Binding-site contacts:
Ligand atom C15 contacts residue LEU51 of chain 1.A at 4.2 Å (hydrophobic).
Ligand atom C04 contacts residue PRO41 of chain 1.A at 3.9 Å (hydrophobic).
Ligand atom O01 contacts residue TYR56 of chain 1.A at 4.3 Å.
Ligand atom N05 contacts residue LEU53 of chain 1.A at 4.3 Å.
Ligand atom C11 contacts residue ILE105 of chain 1.A at 3.7 Å (hydrophobic).
Ligand atom C02 contacts residue ASN99 of chain 1.A at 4.1 Å.
Ligand atom C04 contacts residue PHE42 of chain 1.A at 3.4 Å (hydrophobic).
Ligand atom C07 contacts residue LEU53 of chain 1.A at 3.7 Å (hydrophobic).
Ligand atom C10 contacts residue ILE105 of chain 1.A at 3.9 Å (hydrophobic).
Ligand atom C16 contacts residue LEU53 of chain 1.A at 4.2 Å (hydrophobic).
Ligand atom C06 contacts residue LEU53 of chain 1.A at 3.7 Å (hydrophobic).
Ligand atom C02 contacts residue ILE105 of chain 1.A at 4.1 Å (hydrophobic).
Ligand atom O01 contacts residue ILE105 of chain 1.A at 4.0 Å.
Ligand atom S08 contacts residue ASN99 of chain 1.A at 3.4 Å (h-bond).
Ligand atom C16 contacts residue LEU51 of chain 1.A at 3.7 Å (hydrophobic).
Ligand atom C15 contacts residue ILE105 of chain 1.A at 4.2 Å (hydrophobic).
Ligand atom O03 contacts residue ILE105 of chain 1.A at 4.1 Å.
Ligand atom O03 contacts residue PRO41 of chain 1.A at 4.0 Å.
Ligand atom C06 contacts residue TYR56 of chain 1.A at 4.1 Å (hydrophobic).
Ligand atom C07 contacts residue ASN99 of chain 1.A at 3.2 Å.
Ligand atom C02 contacts residue VAL46 of chain 1.A at 4.0 Å (hydrophobic).
Ligand atom C13 contacts residue TRP40 of chain 1.A at 3.3 Å (hydrophobic).
Ligand atom C15 contacts residue PRO41 of chain 1.A at 4.3 Å (hydrophobic).
Ligand atom C04 contacts residue ILE105 of chain 1.A at 4.1 Å (hydrophobic).
Ligand atom C12 contacts residue ILE105 of chain 1.A at 4.2 Å (hydrophobic).
Ligand atom C16 contacts residue VAL46 of chain 1.A at 4.1 Å (hydrophobic).
Ligand atom S14 contacts residue TRP40 of chain 1.A at 3.7 Å.
Ligand atom C13 contacts residue ILE105 of chain 1.A at 4.3 Å (hydrophobic).
Ligand atom S08 contacts residue ILE105 of chain 1.A at 3.7 Å.
Ligand atom O03 contacts residue VAL46 of chain 1.A at 3.8 Å.
Ligand atom O01 contacts residue ASN99 of chain 1.A at 3.1 Å (h-bond).
Ligand atom C06 contacts residue TYR98 of chain 1.A at 3.8 Å (hydrophobic).
Ligand atom C04 contacts residue VAL46 of chain 1.A at 4.2 Å (hydrophobic).
Ligand atom C13 contacts residue PRO41 of chain 1.A at 4.1 Å (hydrophobic).
Ligand atom S14 contacts residue ILE105 of chain 1.A at 4.0 Å.
Ligand atom C06 contacts residue ASN99 of chain 1.A at 3.7 Å.
Ligand atom N05 contacts residue VAL46 of chain 1.A at 4.2 Å.
Ligand atom S14 contacts residue PRO41 of chain 1.A at 3.8 Å.
Ligand atom O01 contacts residue CYS95 of chain 1.A at 4.2 Å.
Ligand atom C07 contacts residue TYR98 of chain 1.A at 3.9 Å (hydrophobic).

Sequence of chain 1.A:
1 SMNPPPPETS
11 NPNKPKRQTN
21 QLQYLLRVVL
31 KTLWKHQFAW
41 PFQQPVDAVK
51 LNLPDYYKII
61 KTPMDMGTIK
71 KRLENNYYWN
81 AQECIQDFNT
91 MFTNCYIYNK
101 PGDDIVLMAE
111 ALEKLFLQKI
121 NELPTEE

A small-molecule ligand and the protein it binds are described below.
Small molecule (SMILES): COC(=O)N1CCS[C@H](c2cccs2)CC1